Binding-site contacts:
Ligand atom O5 contacts residue PHE112 of chain 1.A at 4.2 Å.
Ligand atom C1 contacts residue PHE112 of chain 1.A at 3.9 Å (hydrophobic).
Ligand atom O5 contacts residue ASN73 of chain 1.A at 2.4 Å (h-bond).
Ligand atom C2 contacts residue ASN73 of chain 1.A at 2.5 Å.
Ligand atom N2 contacts residue ASN73 of chain 1.A at 2.8 Å (h-bond).
Ligand atom O7 contacts residue ASN73 of chain 1.A at 3.1 Å (h-bond).
Ligand atom C3 contacts residue ASN73 of chain 1.A at 3.8 Å.
Ligand atom C1 contacts residue ASN73 of chain 1.A at 1.4 Å.
Ligand atom C7 contacts residue ASN73 of chain 1.A at 3.1 Å.
Ligand atom C3 contacts residue PHE112 of chain 1.A at 4.5 Å (hydrophobic).
Ligand atom C8 contacts residue GLN72 of chain 1.A at 3.5 Å.
Ligand atom O6 contacts residue GLU111 of chain 1.A at 4.0 Å.
Ligand atom C5 contacts residue PHE112 of chain 1.A at 4.2 Å (hydrophobic).
Ligand atom C4 contacts residue ASN73 of chain 1.A at 4.3 Å.
Ligand atom C8 contacts residue ASN73 of chain 1.A at 4.2 Å.
Ligand atom C5 contacts residue ASN73 of chain 1.A at 3.8 Å.

Sequence of chain 1.A:
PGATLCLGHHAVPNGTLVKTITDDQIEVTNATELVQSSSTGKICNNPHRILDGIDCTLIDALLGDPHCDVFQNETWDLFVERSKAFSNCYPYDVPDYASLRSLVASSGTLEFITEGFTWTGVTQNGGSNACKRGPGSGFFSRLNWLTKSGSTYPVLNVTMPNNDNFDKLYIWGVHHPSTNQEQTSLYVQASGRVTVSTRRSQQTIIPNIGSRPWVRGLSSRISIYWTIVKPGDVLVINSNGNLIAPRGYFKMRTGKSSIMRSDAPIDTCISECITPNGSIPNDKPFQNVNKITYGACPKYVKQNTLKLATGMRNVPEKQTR

This protein binds this small molecule.
Small molecule (SMILES): CC(=O)N[C@@H]1[C@@H](O)[C@H](O)[C@@H](CO)O[C@H]1O